Sequence of chain 1.A:
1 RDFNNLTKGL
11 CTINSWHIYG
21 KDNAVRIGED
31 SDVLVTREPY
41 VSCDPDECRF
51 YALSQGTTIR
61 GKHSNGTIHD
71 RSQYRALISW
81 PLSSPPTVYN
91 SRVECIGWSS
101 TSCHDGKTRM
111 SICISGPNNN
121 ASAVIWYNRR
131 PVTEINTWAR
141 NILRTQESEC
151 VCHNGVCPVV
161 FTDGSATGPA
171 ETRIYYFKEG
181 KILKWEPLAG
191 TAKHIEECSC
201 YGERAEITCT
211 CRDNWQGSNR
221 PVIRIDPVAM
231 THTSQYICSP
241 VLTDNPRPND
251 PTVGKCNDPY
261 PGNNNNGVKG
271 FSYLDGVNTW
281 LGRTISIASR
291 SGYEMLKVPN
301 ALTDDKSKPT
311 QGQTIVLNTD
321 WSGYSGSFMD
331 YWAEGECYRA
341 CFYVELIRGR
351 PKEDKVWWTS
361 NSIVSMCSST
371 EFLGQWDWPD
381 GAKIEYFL

Binding-site contacts:
Ligand atom C1 contacts residue ASN5 of chain 1.A at 1.5 Å.
Ligand atom C5 contacts residue ASN5 of chain 1.A at 3.7 Å.
Ligand atom C7 contacts residue ASP2 of chain 1.A at 3.8 Å.
Ligand atom C8 contacts residue ASN4 of chain 1.A at 4.4 Å.
Ligand atom N2 contacts residue ASP2 of chain 1.A at 4.2 Å.
Ligand atom C5 contacts residue ASN154 of chain 1.A at 3.9 Å.
Ligand atom C4 contacts residue ASN5 of chain 1.A at 4.3 Å.
Ligand atom C3 contacts residue ASN5 of chain 1.A at 3.8 Å.
Ligand atom N2 contacts residue PHE3 of chain 1.A at 2.8 Å (h-bond).
Ligand atom C1 contacts residue PHE3 of chain 1.A at 4.1 Å (hydrophobic).
Ligand atom C7 contacts residue PHE3 of chain 1.A at 3.3 Å (hydrophobic).
Ligand atom C3 contacts residue ASN154 of chain 1.A at 4.4 Å.
Ligand atom O7 contacts residue ASP2 of chain 1.A at 4.2 Å.
Ligand atom C2 contacts residue PHE3 of chain 1.A at 3.9 Å (hydrophobic).
Ligand atom O3 contacts residue ASP2 of chain 1.A at 3.7 Å.
Ligand atom N2 contacts residue ASN5 of chain 1.A at 3.0 Å (h-bond).
Ligand atom C2 contacts residue ASN5 of chain 1.A at 2.5 Å.
Ligand atom C1 contacts residue ASN154 of chain 1.A at 3.7 Å.
Ligand atom O5 contacts residue ASN5 of chain 1.A at 2.3 Å (h-bond).
Ligand atom O5 contacts residue ASN154 of chain 1.A at 4.1 Å.
Ligand atom C8 contacts residue PHE3 of chain 1.A at 3.1 Å (hydrophobic).
Ligand atom C7 contacts residue ASN5 of chain 1.A at 4.1 Å.
Ligand atom C8 contacts residue ASP2 of chain 1.A at 3.6 Å.
Ligand atom C3 contacts residue PHE3 of chain 1.A at 4.4 Å (hydrophobic).

This protein binds this small molecule.
Small molecule (SMILES): CC(=O)N[C@@H]1[C@@H](O)[C@H](O)[C@@H](CO)O[C@H]1O